Binding-site contacts:
Ligand atom C8 contacts residue THR93 of chain 1.A at 4.2 Å.
Ligand atom O5 contacts residue ASN94 of chain 1.A at 2.4 Å (h-bond).
Ligand atom O7 contacts residue LEU145 of chain 1.A at 3.2 Å.
Ligand atom C7 contacts residue LEU145 of chain 1.A at 4.1 Å (hydrophobic).
Ligand atom C3 contacts residue GLN117 of chain 1.A at 3.8 Å.
Ligand atom C1 contacts residue ASN94 of chain 1.A at 1.4 Å.
Ligand atom N2 contacts residue ASN94 of chain 1.A at 2.9 Å (h-bond).
Ligand atom C3 contacts residue ASN94 of chain 1.A at 3.8 Å.
Ligand atom C8 contacts residue TRP92 of chain 1.A at 3.3 Å (hydrophobic).
Ligand atom C8 contacts residue ASN94 of chain 1.A at 4.1 Å.
Ligand atom C2 contacts residue ASN94 of chain 1.A at 2.5 Å.
Ligand atom C7 contacts residue ASN94 of chain 1.A at 3.8 Å.
Ligand atom O3 contacts residue GLN117 of chain 1.A at 4.2 Å.
Ligand atom C7 contacts residue GLN117 of chain 1.A at 3.5 Å.
Ligand atom C8 contacts residue GLN117 of chain 1.A at 3.5 Å.
Ligand atom C1 contacts residue GLN117 of chain 1.A at 4.1 Å.
Ligand atom C2 contacts residue GLN117 of chain 1.A at 3.7 Å.
Ligand atom C4 contacts residue ASN94 of chain 1.A at 4.2 Å.
Ligand atom N2 contacts residue GLN117 of chain 1.A at 2.9 Å (h-bond).
Ligand atom C5 contacts residue ASN94 of chain 1.A at 3.7 Å.

This protein binds this small molecule.
Small molecule (SMILES): CC(=O)N[C@@H]1[C@@H](O)[C@H](O)[C@@H](CO)O[C@H]1O

Sequence of chain 1.A:
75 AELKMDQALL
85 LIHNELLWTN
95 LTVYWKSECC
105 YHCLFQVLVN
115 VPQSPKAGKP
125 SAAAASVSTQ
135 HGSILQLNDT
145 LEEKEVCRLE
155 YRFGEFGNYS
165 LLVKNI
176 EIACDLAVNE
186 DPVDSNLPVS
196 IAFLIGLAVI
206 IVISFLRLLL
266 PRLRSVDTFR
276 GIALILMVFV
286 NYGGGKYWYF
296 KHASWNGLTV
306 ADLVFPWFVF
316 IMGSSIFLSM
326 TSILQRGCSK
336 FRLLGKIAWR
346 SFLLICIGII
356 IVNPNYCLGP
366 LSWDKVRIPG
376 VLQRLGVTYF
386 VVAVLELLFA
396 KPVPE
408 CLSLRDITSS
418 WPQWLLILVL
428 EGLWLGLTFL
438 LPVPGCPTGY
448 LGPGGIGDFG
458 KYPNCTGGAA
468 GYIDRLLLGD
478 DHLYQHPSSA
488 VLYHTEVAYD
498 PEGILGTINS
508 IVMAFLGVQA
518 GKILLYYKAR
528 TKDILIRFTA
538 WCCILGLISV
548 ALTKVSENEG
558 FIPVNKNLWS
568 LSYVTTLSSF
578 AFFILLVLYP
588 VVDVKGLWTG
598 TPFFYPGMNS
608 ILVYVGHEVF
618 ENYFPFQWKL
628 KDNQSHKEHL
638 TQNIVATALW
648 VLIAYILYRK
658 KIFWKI